Binding-site contacts:
Ligand atom C4 contacts residue U2 of chain 40.C at 4.3 Å.
Ligand atom N3 contacts residue U3 of chain 40.C at 4.2 Å.
Ligand atom C6 contacts residue U2 of chain 40.C at 4.1 Å.
Ligand atom N6 contacts residue U2 of chain 40.C at 4.2 Å.
Ligand atom N1 contacts residue U1 of chain 40.C at 2.8 Å (h-bond).
Ligand atom C2 contacts residue U3 of chain 40.C at 3.0 Å.
Ligand atom N1 contacts residue U2 of chain 40.C at 3.5 Å (h-bond).
Ligand atom C6 contacts residue U1 of chain 40.C at 3.6 Å.
Ligand atom N6 contacts residue U3 of chain 40.C at 3.0 Å (h-bond).
Ligand atom N6 contacts residue U1 of chain 40.C at 2.8 Å (h-bond).
Ligand atom N3 contacts residue U2 of chain 40.C at 3.7 Å.
Ligand atom C6 contacts residue U3 of chain 40.C at 3.3 Å.
Ligand atom N1 contacts residue U3 of chain 40.C at 2.7 Å (h-bond).
Ligand atom C2 contacts residue U1 of chain 40.C at 3.5 Å.
Ligand atom C2 contacts residue U2 of chain 40.C at 3.2 Å.

A protein and the small-molecule ligand that binds it are described below.
Small molecule (SMILES): Nc1ncnc2c1ncn2[C@@H]1O[C@H](CO[P](=O)(O)O[C@H]2[C@@H](O)[C@H](n3cnc4c(N)ncnc43)O[C@@H]2CO[P](=O)(O)O[C@H]2[C@@H](O)[C@H](n3cnc4c(N)ncnc43)O[C@@H]2COP(=O)(O)O)[C@@H](O)[C@H]1O